This protein binds this small molecule.
Small molecule (SMILES): O=C1N2C=C(c3ccc(O)cc3)NC(Cc3ccccc3)C2=N[C@@]1(Cc1ccc(I)cc1)OO

Binding-site contacts:
Ligand atom N1 contacts residue TYR134 of chain 1.B at 2.8 Å (h-bond).
Ligand atom C28 contacts residue TRP110 of chain 1.B at 3.5 Å (hydrophobic).
Ligand atom O25 contacts residue MET21 of chain 1.B at 3.6 Å.
Ligand atom O34 contacts residue HIS171 of chain 1.B at 3.3 Å.
Ligand atom C23 contacts residue HIS18 of chain 1.B at 3.5 Å.
Ligand atom O25 contacts residue TRP88 of chain 1.B at 3.4 Å (h-bond).
Ligand atom C20 contacts residue MET21 of chain 1.B at 3.4 Å (hydrophobic).
Ligand atom C16 contacts residue ILE107 of chain 1.B at 3.5 Å (hydrophobic).
Ligand atom I contacts residue HIS171 of chain 1.B at 3.7 Å.
Ligand atom C9 contacts residue TRP110 of chain 1.B at 3.6 Å (hydrophobic).
Ligand atom C21 contacts residue MET21 of chain 1.B at 3.2 Å (hydrophobic).
Ligand atom C15 contacts residue GLY111 of chain 1.B at 3.6 Å.
Ligand atom C10 contacts residue LEU114 of chain 1.B at 3.6 Å (hydrophobic).
Ligand atom C23 contacts residue TRP88 of chain 1.B at 3.1 Å (hydrophobic).
Ligand atom C2 contacts residue TYR134 of chain 1.B at 3.6 Å (hydrophobic).
Ligand atom C28 contacts residue TYR134 of chain 1.B at 3.4 Å (hydrophobic).
Ligand atom C14 contacts residue HIS171 of chain 1.B at 3.4 Å.
Ligand atom O33 contacts residue TYR186 of chain 1.B at 3.1 Å (h-bond).
Ligand atom O33 contacts residue TYR134 of chain 1.B at 3.6 Å.
Ligand atom O25 contacts residue TYR84 of chain 1.B at 2.7 Å (h-bond).
Ligand atom O25 contacts residue HIS18 of chain 1.B at 2.8 Å (h-bond).
Ligand atom O18 contacts residue HIS171 of chain 1.B at 2.8 Å (h-bond).
Ligand atom C14 contacts residue GLY111 of chain 1.B at 3.7 Å.
Ligand atom C8 contacts residue TRP110 of chain 1.B at 3.7 Å (hydrophobic).
Ligand atom C22 contacts residue TRP88 of chain 1.B at 3.5 Å (hydrophobic).
Ligand atom C3 contacts residue TYR186 of chain 1.B at 3.5 Å (hydrophobic).
Ligand atom C22 contacts residue HIS18 of chain 1.B at 3.5 Å.
Ligand atom C22 contacts residue TYR84 of chain 1.B at 3.3 Å (hydrophobic).
Ligand atom O18 contacts residue TYR186 of chain 1.B at 3.2 Å (h-bond).
Ligand atom C10 contacts residue TYR134 of chain 1.B at 3.5 Å (hydrophobic).
Ligand atom C21 contacts residue TYR84 of chain 1.B at 3.3 Å (hydrophobic).
Ligand atom C31 contacts residue LEU25 of chain 1.B at 3.6 Å (hydrophobic).
Ligand atom C12 contacts residue HIS171 of chain 1.B at 3.5 Å.
Ligand atom C15 contacts residue ILE107 of chain 1.B at 3.2 Å (hydrophobic).
Ligand atom C32 contacts residue LEU25 of chain 1.B at 3.6 Å (hydrophobic).
Ligand atom I contacts residue THR168 of chain 1.B at 3.3 Å.
Ligand atom C13 contacts residue HIS171 of chain 1.B at 3.2 Å.
Ligand atom C22 contacts residue MET21 of chain 1.B at 3.5 Å (hydrophobic).
Ligand atom N7 contacts residue MET21 of chain 1.B at 3.7 Å.
Ligand atom O34 contacts residue TYR186 of chain 1.B at 1.6 Å (h-bond).

Sequence of chain 1.B:
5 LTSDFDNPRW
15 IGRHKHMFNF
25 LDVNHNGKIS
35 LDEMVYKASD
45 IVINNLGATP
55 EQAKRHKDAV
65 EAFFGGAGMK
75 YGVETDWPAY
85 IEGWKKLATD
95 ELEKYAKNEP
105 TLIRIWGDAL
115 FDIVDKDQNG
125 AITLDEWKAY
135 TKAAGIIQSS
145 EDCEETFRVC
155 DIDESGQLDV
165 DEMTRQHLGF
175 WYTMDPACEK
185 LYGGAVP